Sequence of chain 35.C:
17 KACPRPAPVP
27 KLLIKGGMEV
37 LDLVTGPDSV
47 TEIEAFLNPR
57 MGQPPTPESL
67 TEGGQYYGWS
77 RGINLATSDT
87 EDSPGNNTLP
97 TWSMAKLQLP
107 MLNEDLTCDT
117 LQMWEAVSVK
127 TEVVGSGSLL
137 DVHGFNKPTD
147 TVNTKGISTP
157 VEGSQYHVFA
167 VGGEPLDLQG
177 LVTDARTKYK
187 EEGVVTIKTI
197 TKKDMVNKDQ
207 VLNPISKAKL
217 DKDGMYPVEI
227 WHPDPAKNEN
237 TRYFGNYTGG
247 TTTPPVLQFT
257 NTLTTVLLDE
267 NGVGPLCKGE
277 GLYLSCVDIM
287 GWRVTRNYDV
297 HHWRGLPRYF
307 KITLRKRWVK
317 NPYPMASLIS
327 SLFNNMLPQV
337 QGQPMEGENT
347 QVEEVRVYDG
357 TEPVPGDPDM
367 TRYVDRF

Binding-site contacts:
Ligand atom C5 contacts residue TYR72 of chain 35.B at 3.9 Å (hydrophobic).
Ligand atom O6 contacts residue ASN93 of chain 35.B at 3.2 Å (h-bond).
Ligand atom C3 contacts residue VAL296 of chain 35.B at 3.5 Å (hydrophobic).
Ligand atom C3 contacts residue HIS298 of chain 35.B at 3.4 Å.
Ligand atom O4 contacts residue ILE79 of chain 35.B at 3.6 Å (h-bond).
Ligand atom O1B contacts residue ARG77 of chain 35.B at 3.1 Å (salt-bridge).
Ligand atom O4 contacts residue THR291 of chain 35.B at 3.1 Å.
Ligand atom O1A contacts residue TYR72 of chain 35.B at 3.4 Å.
Ligand atom O8 contacts residue TYR72 of chain 35.B at 3.4 Å (h-bond).
Ligand atom C3 contacts residue ARG77 of chain 35.B at 3.9 Å.
Ligand atom C1 contacts residue TYR72 of chain 35.B at 4.1 Å (hydrophobic).
Ligand atom C11 contacts residue ASP85 of chain 35.C at 4.0 Å.
Ligand atom N5 contacts residue TYR72 of chain 35.B at 3.1 Å (h-bond).
Ligand atom C7 contacts residue TYR72 of chain 35.B at 4.3 Å (hydrophobic).
Ligand atom O4 contacts residue GLY78 of chain 35.B at 3.0 Å.
Ligand atom C10 contacts residue TYR72 of chain 35.B at 4.1 Å (hydrophobic).
Ligand atom C3 contacts residue GLY78 of chain 35.B at 3.9 Å.
Ligand atom O4 contacts residue HIS298 of chain 35.B at 2.9 Å (h-bond).
Ligand atom O1B contacts residue ASN80 of chain 35.B at 4.3 Å.
Ligand atom C2 contacts residue GLY78 of chain 35.B at 4.1 Å.
Ligand atom O4 contacts residue ASN80 of chain 35.B at 4.2 Å.
Ligand atom C8 contacts residue ARG77 of chain 35.B at 4.3 Å.
Ligand atom C4 contacts residue HIS298 of chain 35.B at 3.4 Å.
Ligand atom O1A contacts residue GLY78 of chain 35.B at 4.0 Å.
Ligand atom O1B contacts residue TYR72 of chain 35.B at 4.2 Å.
Ligand atom C6 contacts residue TYR72 of chain 35.B at 4.0 Å (hydrophobic).
Ligand atom O8 contacts residue ARG77 of chain 35.B at 3.4 Å (salt-bridge).
Ligand atom C1 contacts residue ARG77 of chain 35.B at 3.4 Å.
Ligand atom C4 contacts residue GLY78 of chain 35.B at 3.6 Å.
Ligand atom C5 contacts residue ASN93 of chain 35.B at 4.3 Å.
Ligand atom C3 contacts residue GLY78 of chain 35.B at 4.1 Å.
Ligand atom C4 contacts residue ARG77 of chain 35.B at 4.0 Å.
Ligand atom O1A contacts residue ARG77 of chain 35.B at 2.9 Å (salt-bridge).
Ligand atom O4 contacts residue VAL296 of chain 35.B at 4.0 Å.
Ligand atom C11 contacts residue TYR72 of chain 35.B at 4.0 Å (hydrophobic).
Ligand atom C4 contacts residue TYR72 of chain 35.B at 4.1 Å (hydrophobic).
Ligand atom O3 contacts residue VAL296 of chain 35.B at 4.0 Å.
Ligand atom C6 contacts residue ASN93 of chain 35.B at 3.2 Å.
Ligand atom O1B contacts residue SER89 of chain 35.B at 4.1 Å.
Ligand atom O3 contacts residue GLY78 of chain 35.B at 3.4 Å.

Sequence of chain 35.B:
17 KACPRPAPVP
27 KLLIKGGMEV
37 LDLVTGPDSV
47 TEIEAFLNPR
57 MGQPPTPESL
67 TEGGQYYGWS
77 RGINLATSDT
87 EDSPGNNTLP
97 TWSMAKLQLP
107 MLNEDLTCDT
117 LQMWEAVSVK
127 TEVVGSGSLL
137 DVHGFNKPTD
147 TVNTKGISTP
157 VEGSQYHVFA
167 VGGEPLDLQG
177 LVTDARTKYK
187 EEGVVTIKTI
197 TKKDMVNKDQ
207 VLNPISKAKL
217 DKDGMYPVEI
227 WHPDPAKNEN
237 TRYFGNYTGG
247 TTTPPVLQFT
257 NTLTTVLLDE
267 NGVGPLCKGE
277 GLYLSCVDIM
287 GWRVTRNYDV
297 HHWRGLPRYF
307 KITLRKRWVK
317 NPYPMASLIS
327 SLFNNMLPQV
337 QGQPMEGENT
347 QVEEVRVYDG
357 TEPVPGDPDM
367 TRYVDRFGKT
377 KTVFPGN

A small-molecule ligand and the protein it binds are described below.
Small molecule (SMILES): CC(=O)N[C@@H]1[C@@H](O[C@@H]2O[C@H](CO)[C@H](O)[C@H](O[C@]3(C(=O)O)C[C@H](O)[C@@H](NC(C)=O)[C@H]([C@H](O)[C@H](O)CO)O3)[C@H]2O)[C@H](O)[C@@H](CO[C@]2(C(=O)O)C[C@H](O)[C@@H](NC(C)=O)[C@H]([C@H](O)[C@H](O)CO)O2)O[C@H]1O